This small molecule binds to this protein.
Small molecule (SMILES): N#C[Fe](=C=O)C#N

Sequence of chain 1.B:
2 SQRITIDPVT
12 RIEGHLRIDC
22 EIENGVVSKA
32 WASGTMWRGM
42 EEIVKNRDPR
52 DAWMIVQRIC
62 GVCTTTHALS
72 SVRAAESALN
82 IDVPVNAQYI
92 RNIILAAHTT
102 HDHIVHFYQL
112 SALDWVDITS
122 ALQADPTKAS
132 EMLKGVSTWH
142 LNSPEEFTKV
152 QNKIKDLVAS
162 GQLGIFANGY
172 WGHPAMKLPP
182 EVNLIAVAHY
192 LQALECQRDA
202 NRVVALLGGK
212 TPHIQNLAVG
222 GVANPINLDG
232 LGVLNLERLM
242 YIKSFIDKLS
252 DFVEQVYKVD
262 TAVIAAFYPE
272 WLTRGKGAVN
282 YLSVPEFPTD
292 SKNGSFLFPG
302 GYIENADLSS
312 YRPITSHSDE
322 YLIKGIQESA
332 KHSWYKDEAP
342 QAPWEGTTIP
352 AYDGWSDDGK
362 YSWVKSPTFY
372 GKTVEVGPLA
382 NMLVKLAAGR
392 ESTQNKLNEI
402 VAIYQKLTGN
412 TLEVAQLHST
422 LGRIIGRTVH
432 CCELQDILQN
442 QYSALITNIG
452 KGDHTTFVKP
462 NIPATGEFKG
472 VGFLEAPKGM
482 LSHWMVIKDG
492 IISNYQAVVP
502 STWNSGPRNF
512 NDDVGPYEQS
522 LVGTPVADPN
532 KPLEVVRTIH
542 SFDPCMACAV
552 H

Binding-site contacts:
Ligand atom C2 contacts residue LYS479 of chain 1.B at 3.7 Å.
Ligand atom C3 contacts residue CYS64 of chain 1.B at 3.2 Å (hydrophobic).
Ligand atom C1 contacts residue CYS546 of chain 1.B at 3.8 Å (hydrophobic).
Ligand atom C3 contacts residue THR67 of chain 1.B at 3.9 Å.
Ligand atom O3 contacts residue LEU482 of chain 1.B at 3.5 Å.
Ligand atom N2 contacts residue PRO478 of chain 1.B at 3.3 Å.
Ligand atom N1 contacts residue VAL500 of chain 1.B at 3.9 Å.
Ligand atom C2 contacts residue CYS64 of chain 1.B at 3.1 Å (hydrophobic).
Ligand atom C1 contacts residue VAL500 of chain 1.B at 3.8 Å (hydrophobic).
Ligand atom C3 contacts residue CYS549 of chain 1.B at 3.2 Å (hydrophobic).
Ligand atom C1 contacts residue CYS64 of chain 1.B at 4.0 Å (hydrophobic).
Ligand atom N1 contacts residue SER502 of chain 1.B at 2.8 Å (h-bond).
Ligand atom FE contacts residue CYS64 of chain 1.B at 2.3 Å.
Ligand atom O3 contacts residue CYS64 of chain 1.B at 4.1 Å.
Ligand atom N1 contacts residue LYS479 of chain 1.B at 3.6 Å.
Ligand atom FE contacts residue OXY1 of chain 1.Q at 3.4 Å.
Ligand atom FE contacts residue NI1 of chain 1.L at 2.6 Å.
Ligand atom C1 contacts residue SER502 of chain 1.B at 3.9 Å.
Ligand atom N1 contacts residue CYS549 of chain 1.B at 3.4 Å.
Ligand atom N1 contacts residue PRO501 of chain 1.B at 3.6 Å.
Ligand atom C1 contacts residue PRO501 of chain 1.B at 3.8 Å (hydrophobic).
Ligand atom N2 contacts residue ALA477 of chain 1.B at 3.5 Å.
Ligand atom O3 contacts residue PRO501 of chain 1.B at 3.4 Å.
Ligand atom C1 contacts residue LYS479 of chain 1.B at 3.9 Å.
Ligand atom FE contacts residue CYS549 of chain 1.B at 2.3 Å.
Ligand atom C3 contacts residue VAL500 of chain 1.B at 3.5 Å (hydrophobic).
Ligand atom O3 contacts residue HIS68 of chain 1.B at 3.6 Å (h-bond).
Ligand atom O3 contacts residue VAL500 of chain 1.B at 3.5 Å.
Ligand atom O3 contacts residue CYS549 of chain 1.B at 4.1 Å.
Ligand atom C3 contacts residue PRO501 of chain 1.B at 3.9 Å (hydrophobic).
Ligand atom N2 contacts residue LYS479 of chain 1.B at 3.0 Å (salt-bridge).
Ligand atom C2 contacts residue OXY1 of chain 1.Q at 3.7 Å.
Ligand atom C1 contacts residue CYS549 of chain 1.B at 3.0 Å (hydrophobic).
Ligand atom N2 contacts residue CYS64 of chain 1.B at 3.5 Å.
Ligand atom C1 contacts residue NI1 of chain 1.L at 3.6 Å.
Ligand atom C2 contacts residue NI1 of chain 1.L at 3.8 Å.
Ligand atom N1 contacts residue CYS546 of chain 1.B at 3.8 Å.
Ligand atom C3 contacts residue HIS68 of chain 1.B at 3.5 Å.
Ligand atom O3 contacts residue ALA477 of chain 1.B at 3.8 Å.
Ligand atom O3 contacts residue THR67 of chain 1.B at 3.7 Å.